Binding-site contacts:
Ligand atom O42 contacts residue ARG602 of chain 1.D at 3.0 Å (salt-bridge).
Ligand atom O51 contacts residue LYS817 of chain 1.C at 3.8 Å.
Ligand atom O2 contacts residue PRO598 of chain 1.D at 3.6 Å.
Ligand atom C7A contacts residue PHE813 of chain 1.C at 3.9 Å (hydrophobic).
Ligand atom C8A contacts residue PHE597 of chain 1.D at 3.7 Å (hydrophobic).
Ligand atom O3 contacts residue PRO815 of chain 1.C at 3.9 Å.
Ligand atom C4 contacts residue LYS817 of chain 1.C at 3.4 Å.
Ligand atom P4 contacts residue ARG603 of chain 1.D at 3.9 Å.
Ligand atom C3 contacts residue PRO815 of chain 1.C at 3.7 Å (hydrophobic).
Ligand atom P4 contacts residue LYS817 of chain 1.C at 3.8 Å.
Ligand atom C3B contacts residue CLR1 of chain 1.H at 3.6 Å.
Ligand atom C7B contacts residue LEU601 of chain 1.D at 3.8 Å (hydrophobic).
Ligand atom O2 contacts residue GLY599 of chain 1.D at 3.1 Å (h-bond).
Ligand atom O42 contacts residue TYR818 of chain 1.C at 4.0 Å.
Ligand atom C3C contacts residue CLR1 of chain 1.H at 3.8 Å.
Ligand atom C2 contacts residue PRO815 of chain 1.C at 3.8 Å (hydrophobic).
Ligand atom C3A contacts residue PRO815 of chain 1.C at 3.5 Å (hydrophobic).
Ligand atom O1A contacts residue PRO598 of chain 1.D at 3.9 Å.
Ligand atom C5 contacts residue LYS817 of chain 1.C at 3.8 Å.
Ligand atom O11 contacts residue PRO816 of chain 1.C at 3.6 Å.
Ligand atom O3 contacts residue ARG602 of chain 1.D at 3.7 Å.
Ligand atom C3 contacts residue GLY599 of chain 1.D at 3.8 Å.
Ligand atom C3A contacts residue LYS814 of chain 1.C at 3.8 Å.
Ligand atom C2 contacts residue GLY599 of chain 1.D at 3.9 Å.
Ligand atom O41 contacts residue ARG603 of chain 1.D at 2.8 Å (salt-bridge).
Ligand atom C2A contacts residue PRO816 of chain 1.C at 3.9 Å (hydrophobic).
Ligand atom C2A contacts residue CLR1 of chain 1.H at 3.8 Å.
Ligand atom P5 contacts residue LYS817 of chain 1.C at 3.8 Å.
Ligand atom O52 contacts residue LYS817 of chain 1.C at 2.9 Å (salt-bridge).
Ligand atom C2B contacts residue CLR1 of chain 1.H at 3.9 Å.
Ligand atom O3C contacts residue CLR1 of chain 1.H at 3.3 Å.
Ligand atom O43 contacts residue TYR818 of chain 1.C at 3.5 Å (h-bond).
Ligand atom O42 contacts residue GLY599 of chain 1.D at 3.1 Å.
Ligand atom O3 contacts residue GLY599 of chain 1.D at 2.6 Å (h-bond).
Ligand atom C2A contacts residue PRO815 of chain 1.C at 3.7 Å (hydrophobic).
Ligand atom C8B contacts residue LEU601 of chain 1.D at 3.8 Å (hydrophobic).
Ligand atom O43 contacts residue LYS817 of chain 1.C at 3.6 Å (salt-bridge).
Ligand atom O4 contacts residue LYS817 of chain 1.C at 2.8 Å (salt-bridge).
Ligand atom O3 contacts residue PRO598 of chain 1.D at 3.6 Å.
Ligand atom O41 contacts residue GLY599 of chain 1.D at 3.8 Å.

A protein and the small-molecule ligand that binds it are described below.
Small molecule (SMILES): CCCCCCCC(=O)OC[C@H](COP(=O)(O)O[C@@H]1[C@H](O)[C@H](O)[C@@H](OP(=O)(O)O)[C@H](OP(=O)(O)O)[C@H]1O)OC(=O)CCCCCCC

Sequence of chain 1.D:
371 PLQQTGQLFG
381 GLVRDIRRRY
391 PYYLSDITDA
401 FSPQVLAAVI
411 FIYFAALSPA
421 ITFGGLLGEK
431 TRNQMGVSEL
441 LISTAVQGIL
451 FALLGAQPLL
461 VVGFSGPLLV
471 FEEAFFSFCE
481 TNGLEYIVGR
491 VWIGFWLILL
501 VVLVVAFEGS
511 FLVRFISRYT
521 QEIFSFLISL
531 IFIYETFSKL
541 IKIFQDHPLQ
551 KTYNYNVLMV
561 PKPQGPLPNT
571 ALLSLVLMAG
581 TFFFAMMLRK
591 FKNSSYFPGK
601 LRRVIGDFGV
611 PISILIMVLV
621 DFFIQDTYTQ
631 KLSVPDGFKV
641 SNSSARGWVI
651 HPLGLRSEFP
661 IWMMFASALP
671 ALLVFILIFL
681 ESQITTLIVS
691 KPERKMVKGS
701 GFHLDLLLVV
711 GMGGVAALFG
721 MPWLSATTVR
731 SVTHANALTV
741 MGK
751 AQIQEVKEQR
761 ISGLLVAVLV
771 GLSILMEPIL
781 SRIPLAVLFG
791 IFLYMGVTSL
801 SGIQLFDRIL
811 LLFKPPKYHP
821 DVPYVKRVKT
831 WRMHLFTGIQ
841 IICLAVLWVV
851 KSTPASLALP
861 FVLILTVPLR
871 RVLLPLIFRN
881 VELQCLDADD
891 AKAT

Sequence of chain 1.C:
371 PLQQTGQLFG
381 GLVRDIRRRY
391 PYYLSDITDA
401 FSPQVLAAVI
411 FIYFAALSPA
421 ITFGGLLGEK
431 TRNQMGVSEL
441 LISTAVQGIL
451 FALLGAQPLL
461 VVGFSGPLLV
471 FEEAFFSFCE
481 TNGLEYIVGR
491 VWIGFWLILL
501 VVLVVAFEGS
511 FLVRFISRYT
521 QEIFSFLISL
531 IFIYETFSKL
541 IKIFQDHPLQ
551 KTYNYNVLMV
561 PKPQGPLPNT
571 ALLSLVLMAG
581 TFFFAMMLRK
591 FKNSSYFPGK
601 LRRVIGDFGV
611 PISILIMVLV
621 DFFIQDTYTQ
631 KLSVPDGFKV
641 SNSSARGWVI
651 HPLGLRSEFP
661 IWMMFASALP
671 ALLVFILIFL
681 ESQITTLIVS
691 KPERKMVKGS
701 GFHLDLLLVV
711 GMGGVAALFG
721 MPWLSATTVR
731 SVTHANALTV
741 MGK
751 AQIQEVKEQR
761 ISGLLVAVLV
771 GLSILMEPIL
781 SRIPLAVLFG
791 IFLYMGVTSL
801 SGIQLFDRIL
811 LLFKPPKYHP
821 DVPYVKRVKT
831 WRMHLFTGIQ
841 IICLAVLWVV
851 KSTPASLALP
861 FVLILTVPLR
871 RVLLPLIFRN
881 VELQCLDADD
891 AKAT